A protein and the small-molecule ligand that binds it are described below.
Small molecule (SMILES): COc1cccc2c1C(=O)c1ccc3c(c1C2=O)C(=O)C[C@](C)(O)C3

Sequence of chain 1.A:
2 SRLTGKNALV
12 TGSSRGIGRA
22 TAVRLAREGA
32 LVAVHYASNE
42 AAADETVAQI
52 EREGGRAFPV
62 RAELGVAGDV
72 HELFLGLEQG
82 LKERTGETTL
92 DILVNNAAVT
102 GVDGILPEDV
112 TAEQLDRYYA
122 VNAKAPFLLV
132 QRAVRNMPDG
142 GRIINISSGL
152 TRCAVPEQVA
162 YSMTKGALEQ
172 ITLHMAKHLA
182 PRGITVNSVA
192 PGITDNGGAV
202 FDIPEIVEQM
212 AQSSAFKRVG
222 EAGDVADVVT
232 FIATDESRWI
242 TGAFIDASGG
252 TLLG

Binding-site contacts:
Ligand atom C20 contacts residue CYS154 of chain 1.A at 3.1 Å (hydrophobic).
Ligand atom O4 contacts residue GLY102 of chain 1.A at 3.4 Å (h-bond).
Ligand atom C1 contacts residue GLY150 of chain 1.A at 3.7 Å.
Ligand atom C5 contacts residue LEU151 of chain 1.A at 3.4 Å (hydrophobic).
Ligand atom C4 contacts residue LEU151 of chain 1.A at 3.8 Å (hydrophobic).
Ligand atom C19 contacts residue TYR162 of chain 1.A at 3.7 Å (hydrophobic).
Ligand atom O4 contacts residue THR101 of chain 1.A at 2.7 Å (h-bond).
Ligand atom C2 contacts residue THR252 of chain 1.A at 3.5 Å.
Ligand atom O2 contacts residue SER149 of chain 1.A at 3.5 Å (h-bond).
Ligand atom C7 contacts residue LEU151 of chain 1.A at 3.8 Å (hydrophobic).
Ligand atom C8 contacts residue ILE194 of chain 1.A at 3.6 Å (hydrophobic).
Ligand atom C9 contacts residue ILE194 of chain 1.A at 3.9 Å (hydrophobic).
Ligand atom C2 contacts residue LEU151 of chain 1.A at 3.9 Å (hydrophobic).
Ligand atom O2 contacts residue PRO192 of chain 1.A at 3.9 Å.
Ligand atom C17 contacts residue NAP1 of chain 1.H at 3.3 Å.
Ligand atom C1 contacts residue LEU151 of chain 1.A at 3.6 Å (hydrophobic).
Ligand atom O2 contacts residue NAP1 of chain 1.H at 3.2 Å.
Ligand atom O2 contacts residue ILE194 of chain 1.A at 3.7 Å.
Ligand atom C3 contacts residue CYS154 of chain 1.A at 3.6 Å (hydrophobic).
Ligand atom O3 contacts residue SER149 of chain 1.A at 2.8 Å (h-bond).
Ligand atom O4 contacts residue VAL103 of chain 1.A at 3.9 Å.
Ligand atom C7 contacts residue ILE194 of chain 1.A at 3.7 Å (hydrophobic).
Ligand atom O2 contacts residue GLY193 of chain 1.A at 3.4 Å.
Ligand atom C1 contacts residue GLY193 of chain 1.A at 3.9 Å.
Ligand atom C6 contacts residue LEU151 of chain 1.A at 3.4 Å (hydrophobic).
Ligand atom C18 contacts residue LEU151 of chain 1.A at 3.9 Å (hydrophobic).
Ligand atom O5 contacts residue CYS154 of chain 1.A at 3.9 Å.
Ligand atom O1 contacts residue ILE194 of chain 1.A at 3.8 Å.
Ligand atom O3 contacts residue LEU151 of chain 1.A at 3.4 Å.
Ligand atom O3 contacts residue NAP1 of chain 1.H at 3.1 Å.
Ligand atom C15 contacts residue GLN159 of chain 1.A at 3.9 Å.
Ligand atom C14 contacts residue LEU151 of chain 1.A at 3.8 Å (hydrophobic).
Ligand atom C19 contacts residue GLY102 of chain 1.A at 3.9 Å.
Ligand atom C2 contacts residue GLY150 of chain 1.A at 3.6 Å.
Ligand atom C19 contacts residue GLN159 of chain 1.A at 3.5 Å.
Ligand atom C18 contacts residue NAP1 of chain 1.H at 3.3 Å.
Ligand atom O3 contacts residue TYR162 of chain 1.A at 3.4 Å (h-bond).
Ligand atom C10 contacts residue LEU151 of chain 1.A at 3.6 Å (hydrophobic).
Ligand atom C3 contacts residue THR252 of chain 1.A at 3.2 Å.
Ligand atom C9 contacts residue LEU151 of chain 1.A at 3.7 Å (hydrophobic).